The protein below binds the small molecule below.
Small molecule (SMILES): C[N+](C)(C)CC#CCOC1=NOCC1

Sequence of chain 1.A:
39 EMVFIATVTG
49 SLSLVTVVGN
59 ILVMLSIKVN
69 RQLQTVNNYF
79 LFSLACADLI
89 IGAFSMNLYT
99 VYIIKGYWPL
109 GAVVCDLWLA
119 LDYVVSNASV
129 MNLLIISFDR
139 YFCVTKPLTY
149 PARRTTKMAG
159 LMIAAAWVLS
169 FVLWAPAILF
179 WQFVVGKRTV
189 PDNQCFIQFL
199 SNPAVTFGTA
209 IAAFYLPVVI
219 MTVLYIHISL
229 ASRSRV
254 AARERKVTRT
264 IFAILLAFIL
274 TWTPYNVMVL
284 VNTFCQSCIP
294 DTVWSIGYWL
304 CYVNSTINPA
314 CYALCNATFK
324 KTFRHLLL

Binding-site contacts:
Ligand atom C14 contacts residue ALA211 of chain 1.A at 3.8 Å (hydrophobic).
Ligand atom N11 contacts residue TRP275 of chain 1.A at 3.7 Å.
Ligand atom C01 contacts residue ASP120 of chain 1.A at 3.4 Å.
Ligand atom O12 contacts residue ALA211 of chain 1.A at 3.8 Å.
Ligand atom C07 contacts residue SER124 of chain 1.A at 3.7 Å.
Ligand atom C07 contacts residue TRP275 of chain 1.A at 3.6 Å (hydrophobic).
Ligand atom O12 contacts residue PHE212 of chain 1.A at 3.7 Å.
Ligand atom O09 contacts residue TRP172 of chain 1.A at 4.0 Å.
Ligand atom C06 contacts residue TRP275 of chain 1.A at 3.5 Å (hydrophobic).
Ligand atom C10 contacts residue TRP275 of chain 1.A at 3.4 Å (hydrophobic).
Ligand atom C08 contacts residue TRP172 of chain 1.A at 4.1 Å (hydrophobic).
Ligand atom C01 contacts residue TYR301 of chain 1.A at 3.9 Å (hydrophobic).
Ligand atom C05 contacts residue CYS304 of chain 1.A at 4.1 Å (hydrophobic).
Ligand atom C03 contacts residue ASP120 of chain 1.A at 3.9 Å.
Ligand atom C05 contacts residue ASP120 of chain 1.A at 4.0 Å.
Ligand atom C06 contacts residue SER124 of chain 1.A at 3.5 Å.
Ligand atom C14 contacts residue TRP275 of chain 1.A at 3.8 Å (hydrophobic).
Ligand atom C10 contacts residue ALA211 of chain 1.A at 4.0 Å (hydrophobic).
Ligand atom C07 contacts residue TYR121 of chain 1.A at 3.9 Å (hydrophobic).
Ligand atom C04 contacts residue CYS304 of chain 1.A at 3.9 Å (hydrophobic).
Ligand atom N11 contacts residue ASN279 of chain 1.A at 3.9 Å.
Ligand atom C14 contacts residue ASN125 of chain 1.A at 3.6 Å.
Ligand atom C03 contacts residue TYR305 of chain 1.A at 3.6 Å (hydrophobic).
Ligand atom O09 contacts residue ASN125 of chain 1.A at 3.8 Å.
Ligand atom C13 contacts residue ALA211 of chain 1.A at 3.4 Å (hydrophobic).
Ligand atom C13 contacts residue VAL128 of chain 1.A at 3.8 Å (hydrophobic).
Ligand atom O09 contacts residue TYR121 of chain 1.A at 4.0 Å.
Ligand atom O12 contacts residue ASN279 of chain 1.A at 3.2 Å (h-bond).
Ligand atom C13 contacts residue PHE212 of chain 1.A at 3.8 Å (hydrophobic).
Ligand atom N11 contacts residue ALA211 of chain 1.A at 3.7 Å.
Ligand atom C04 contacts residue TYR278 of chain 1.A at 3.5 Å (hydrophobic).
Ligand atom C08 contacts residue TYR121 of chain 1.A at 3.5 Å (hydrophobic).
Ligand atom C03 contacts residue CYS304 of chain 1.A at 3.7 Å (hydrophobic).
Ligand atom C05 contacts residue SER124 of chain 1.A at 3.4 Å.
Ligand atom C03 contacts residue TYR301 of chain 1.A at 3.7 Å (hydrophobic).
Ligand atom C14 contacts residue VAL128 of chain 1.A at 3.7 Å (hydrophobic).
Ligand atom C01 contacts residue TYR121 of chain 1.A at 3.5 Å (hydrophobic).
Ligand atom C05 contacts residue TRP275 of chain 1.A at 3.6 Å (hydrophobic).
Ligand atom C13 contacts residue TRP275 of chain 1.A at 3.7 Å (hydrophobic).
Ligand atom O12 contacts residue TRP275 of chain 1.A at 3.5 Å.